Binding-site contacts:
Ligand atom O6 contacts residue THR313 of chain 1.A at 4.1 Å.
Ligand atom O7 contacts residue ASN32 of chain 1.A at 4.0 Å.
Ligand atom O6 contacts residue LEU52 of chain 1.B at 3.5 Å.
Ligand atom C4 contacts residue ASN32 of chain 1.A at 4.2 Å.
Ligand atom C5 contacts residue ASN32 of chain 1.A at 3.6 Å.
Ligand atom C6 contacts residue THR313 of chain 1.A at 4.5 Å.
Ligand atom C1 contacts residue ASN32 of chain 1.A at 1.4 Å.
Ligand atom N2 contacts residue ASN32 of chain 1.A at 2.9 Å (h-bond).
Ligand atom C7 contacts residue ASN32 of chain 1.A at 3.7 Å.
Ligand atom C6 contacts residue THR34 of chain 1.A at 3.9 Å.
Ligand atom C2 contacts residue ASN32 of chain 1.A at 2.5 Å.
Ligand atom C8 contacts residue THR34 of chain 1.A at 4.5 Å.
Ligand atom C1 contacts residue THR313 of chain 1.A at 3.6 Å.
Ligand atom C3 contacts residue ASN32 of chain 1.A at 3.8 Å.
Ligand atom O5 contacts residue THR313 of chain 1.A at 3.2 Å (h-bond).
Ligand atom C5 contacts residue THR313 of chain 1.A at 4.4 Å.
Ligand atom O5 contacts residue ASN32 of chain 1.A at 2.4 Å (h-bond).

A small-molecule ligand and the protein it binds are described below.
Small molecule (SMILES): CC(=O)N[C@H]1[C@H](O[C@H]2[C@H](O)[C@@H](NC(C)=O)CO[C@@H]2CO)O[C@H](CO)[C@@H](O[C@@H]2O[C@H](CO)[C@@H](O)[C@H](O)[C@@H]2O)[C@@H]1O

Sequence of chain 1.A:
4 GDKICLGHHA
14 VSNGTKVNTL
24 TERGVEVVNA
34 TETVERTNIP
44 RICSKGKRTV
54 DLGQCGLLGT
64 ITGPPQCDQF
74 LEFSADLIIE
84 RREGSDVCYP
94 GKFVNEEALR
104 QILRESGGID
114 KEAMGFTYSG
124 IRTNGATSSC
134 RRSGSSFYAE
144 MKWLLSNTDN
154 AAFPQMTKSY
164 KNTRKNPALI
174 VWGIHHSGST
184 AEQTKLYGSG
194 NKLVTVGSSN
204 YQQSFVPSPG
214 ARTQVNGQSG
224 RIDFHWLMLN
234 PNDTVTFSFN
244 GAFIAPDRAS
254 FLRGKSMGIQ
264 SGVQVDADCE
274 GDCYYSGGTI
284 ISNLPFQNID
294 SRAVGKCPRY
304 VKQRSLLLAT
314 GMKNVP

Sequence of chain 1.B:
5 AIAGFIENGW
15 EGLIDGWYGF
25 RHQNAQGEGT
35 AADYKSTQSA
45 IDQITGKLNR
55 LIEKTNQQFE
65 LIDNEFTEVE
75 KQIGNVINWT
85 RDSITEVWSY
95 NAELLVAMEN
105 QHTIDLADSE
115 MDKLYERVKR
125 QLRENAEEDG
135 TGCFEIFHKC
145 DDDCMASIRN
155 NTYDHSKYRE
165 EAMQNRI